This protein binds this small molecule.
Small molecule (SMILES): CC(=O)N[C@@H]1[C@@H](O)[C@H](O)[C@@H](CO)O[C@H]1O

Sequence of chain 1.A:
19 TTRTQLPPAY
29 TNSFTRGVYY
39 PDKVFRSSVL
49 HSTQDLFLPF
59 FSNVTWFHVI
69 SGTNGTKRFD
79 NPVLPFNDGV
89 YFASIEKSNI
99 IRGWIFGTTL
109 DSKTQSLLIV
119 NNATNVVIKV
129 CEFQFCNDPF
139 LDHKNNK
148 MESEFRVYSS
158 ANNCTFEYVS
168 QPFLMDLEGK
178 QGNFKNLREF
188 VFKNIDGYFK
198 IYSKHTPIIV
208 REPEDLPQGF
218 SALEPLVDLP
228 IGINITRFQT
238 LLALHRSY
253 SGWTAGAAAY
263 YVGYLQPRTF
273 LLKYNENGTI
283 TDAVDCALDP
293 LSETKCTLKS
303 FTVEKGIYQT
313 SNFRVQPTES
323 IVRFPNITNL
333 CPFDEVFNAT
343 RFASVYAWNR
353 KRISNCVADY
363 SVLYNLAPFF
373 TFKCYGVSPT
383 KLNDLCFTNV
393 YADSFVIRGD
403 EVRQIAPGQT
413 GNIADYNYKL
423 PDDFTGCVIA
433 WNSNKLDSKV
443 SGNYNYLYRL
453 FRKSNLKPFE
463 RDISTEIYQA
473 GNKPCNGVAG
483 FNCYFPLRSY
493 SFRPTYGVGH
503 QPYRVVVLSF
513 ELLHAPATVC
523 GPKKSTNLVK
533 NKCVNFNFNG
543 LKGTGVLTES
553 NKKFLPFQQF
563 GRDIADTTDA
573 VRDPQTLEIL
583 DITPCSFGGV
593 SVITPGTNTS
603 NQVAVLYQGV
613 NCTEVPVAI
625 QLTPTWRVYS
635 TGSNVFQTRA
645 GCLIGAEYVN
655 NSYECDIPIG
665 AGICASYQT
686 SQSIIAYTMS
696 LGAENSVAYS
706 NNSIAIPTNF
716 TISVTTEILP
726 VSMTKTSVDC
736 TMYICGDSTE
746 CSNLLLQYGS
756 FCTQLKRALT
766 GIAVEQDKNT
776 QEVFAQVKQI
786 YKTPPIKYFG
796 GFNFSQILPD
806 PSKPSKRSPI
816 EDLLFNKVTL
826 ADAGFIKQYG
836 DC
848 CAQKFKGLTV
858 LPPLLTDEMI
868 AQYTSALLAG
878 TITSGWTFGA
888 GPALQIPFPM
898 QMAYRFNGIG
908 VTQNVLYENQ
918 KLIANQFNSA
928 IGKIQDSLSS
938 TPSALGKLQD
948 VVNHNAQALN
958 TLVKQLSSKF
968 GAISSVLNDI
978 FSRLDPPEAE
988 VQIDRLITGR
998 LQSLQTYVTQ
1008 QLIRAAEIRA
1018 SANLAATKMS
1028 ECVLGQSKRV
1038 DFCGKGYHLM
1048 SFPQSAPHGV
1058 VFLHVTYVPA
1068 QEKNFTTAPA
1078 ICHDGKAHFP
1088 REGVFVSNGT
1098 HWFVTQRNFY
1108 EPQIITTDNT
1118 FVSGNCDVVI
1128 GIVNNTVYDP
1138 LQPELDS

Binding-site contacts:
Ligand atom N2 contacts residue ASN328 of chain 1.A at 2.9 Å (h-bond).
Ligand atom C7 contacts residue GLN577 of chain 1.A at 4.5 Å.
Ligand atom C6 contacts residue ASN328 of chain 1.A at 3.3 Å.
Ligand atom C3 contacts residue ASN328 of chain 1.A at 3.9 Å.
Ligand atom O5 contacts residue ASN328 of chain 1.A at 2.4 Å (h-bond).
Ligand atom C1 contacts residue ASN328 of chain 1.A at 1.4 Å.
Ligand atom C8 contacts residue ASN328 of chain 1.A at 3.6 Å.
Ligand atom C4 contacts residue ASN328 of chain 1.A at 4.2 Å.
Ligand atom C2 contacts residue ASN328 of chain 1.A at 2.6 Å.
Ligand atom O7 contacts residue ASN328 of chain 1.A at 3.3 Å (h-bond).
Ligand atom O6 contacts residue ASN328 of chain 1.A at 3.6 Å.
Ligand atom C5 contacts residue ASN328 of chain 1.A at 3.4 Å.
Ligand atom O7 contacts residue GLN577 of chain 1.A at 3.3 Å (h-bond).
Ligand atom C7 contacts residue ASN328 of chain 1.A at 3.0 Å.